Binding-site contacts:
Ligand atom CD1 contacts residue VAL181 of chain 1.A at 3.8 Å (hydrophobic).
Ligand atom O contacts residue LYS180 of chain 1.A at 3.4 Å.
Ligand atom CD1 contacts residue PRO182 of chain 1.A at 3.5 Å (hydrophobic).
Ligand atom CD2 contacts residue ALA225 of chain 1.A at 3.5 Å (hydrophobic).
Ligand atom CD1 contacts residue GLY179 of chain 1.A at 3.3 Å.
Ligand atom O contacts residue VAL181 of chain 1.A at 3.4 Å (h-bond).
Ligand atom O contacts residue VAL181 of chain 1.A at 2.7 Å (h-bond).
Ligand atom CD1 contacts residue LYS180 of chain 1.A at 3.8 Å.
Ligand atom O contacts residue ARG194 of chain 1.A at 2.5 Å (salt-bridge).
Ligand atom OH contacts residue ARG146 of chain 1.A at 3.3 Å (salt-bridge).
Ligand atom CZ contacts residue ASP142 of chain 1.A at 3.3 Å.
Ligand atom O contacts residue PRO182 of chain 1.A at 3.2 Å.
Ligand atom N contacts residue VAL181 of chain 1.A at 2.8 Å (h-bond).
Ligand atom C contacts residue VAL181 of chain 1.A at 3.6 Å (hydrophobic).
Ligand atom O contacts residue GLY179 of chain 1.A at 3.7 Å.
Ligand atom CE1 contacts residue ASP142 of chain 1.A at 3.2 Å.
Ligand atom O contacts residue ARG194 of chain 1.A at 4.0 Å.
Ligand atom CA contacts residue VAL181 of chain 1.A at 3.9 Å (hydrophobic).
Ligand atom O3P contacts residue LYS184 of chain 1.A at 3.1 Å.
Ligand atom CA contacts residue LYS180 of chain 1.A at 4.1 Å.
Ligand atom C contacts residue LYS180 of chain 1.A at 3.6 Å.
Ligand atom CE2 contacts residue ARG146 of chain 1.A at 3.9 Å.
Ligand atom N contacts residue LYS180 of chain 1.A at 3.8 Å.
Ligand atom C contacts residue VAL181 of chain 1.A at 3.5 Å (hydrophobic).
Ligand atom CE2 contacts residue ALA225 of chain 1.A at 3.7 Å (hydrophobic).
Ligand atom CA contacts residue GLY179 of chain 1.A at 4.2 Å.
Ligand atom CZ contacts residue ARG146 of chain 1.A at 3.8 Å.
Ligand atom O contacts residue ILE183 of chain 1.A at 4.1 Å.
Ligand atom O contacts residue LYS180 of chain 1.A at 3.3 Å.
Ligand atom CA contacts residue VAL181 of chain 1.A at 3.3 Å (hydrophobic).
Ligand atom CE1 contacts residue PRO182 of chain 1.A at 3.6 Å (hydrophobic).
Ligand atom CB contacts residue LYS180 of chain 1.A at 3.5 Å.
Ligand atom CD1 contacts residue ILE183 of chain 1.A at 3.9 Å (hydrophobic).
Ligand atom CB contacts residue VAL181 of chain 1.A at 4.0 Å (hydrophobic).
Ligand atom C contacts residue ARG194 of chain 1.A at 3.0 Å.
Ligand atom O3P contacts residue ALA225 of chain 1.A at 3.9 Å.
Ligand atom C contacts residue LYS180 of chain 1.A at 3.6 Å.
Ligand atom CD2 contacts residue GLY179 of chain 1.A at 4.2 Å.
Ligand atom OH contacts residue ASN147 of chain 1.A at 4.0 Å.
Ligand atom OH contacts residue ASP142 of chain 1.A at 2.6 Å (salt-bridge).

The small molecule below binds the protein below.
Small molecule (SMILES): CC(C)C[C@H](NC(=O)[C@H](Cc1ccc(OP(=O)(O)O)cc1)NC(=O)[C@H](Cc1ccc(O)cc1)NC(=O)[C@H](Cc1cnc[nH]1)NC(=O)[C@@H](N)[C@@H](C)O)C(=O)N[C@@H](CC(C)C)C(=O)N1CCC[C@H]1C=O

Sequence of chain 1.A:
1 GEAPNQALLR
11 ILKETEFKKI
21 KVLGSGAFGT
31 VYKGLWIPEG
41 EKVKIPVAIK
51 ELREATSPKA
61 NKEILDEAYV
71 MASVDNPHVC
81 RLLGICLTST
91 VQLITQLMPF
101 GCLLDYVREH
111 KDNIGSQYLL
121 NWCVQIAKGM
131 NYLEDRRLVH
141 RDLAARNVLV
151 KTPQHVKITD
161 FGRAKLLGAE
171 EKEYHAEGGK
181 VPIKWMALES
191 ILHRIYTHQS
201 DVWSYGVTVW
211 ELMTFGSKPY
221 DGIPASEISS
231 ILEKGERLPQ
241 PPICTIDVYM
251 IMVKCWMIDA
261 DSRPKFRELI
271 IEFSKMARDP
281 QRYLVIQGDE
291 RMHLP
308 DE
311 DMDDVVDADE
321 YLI